Sequence of chain 1.B:
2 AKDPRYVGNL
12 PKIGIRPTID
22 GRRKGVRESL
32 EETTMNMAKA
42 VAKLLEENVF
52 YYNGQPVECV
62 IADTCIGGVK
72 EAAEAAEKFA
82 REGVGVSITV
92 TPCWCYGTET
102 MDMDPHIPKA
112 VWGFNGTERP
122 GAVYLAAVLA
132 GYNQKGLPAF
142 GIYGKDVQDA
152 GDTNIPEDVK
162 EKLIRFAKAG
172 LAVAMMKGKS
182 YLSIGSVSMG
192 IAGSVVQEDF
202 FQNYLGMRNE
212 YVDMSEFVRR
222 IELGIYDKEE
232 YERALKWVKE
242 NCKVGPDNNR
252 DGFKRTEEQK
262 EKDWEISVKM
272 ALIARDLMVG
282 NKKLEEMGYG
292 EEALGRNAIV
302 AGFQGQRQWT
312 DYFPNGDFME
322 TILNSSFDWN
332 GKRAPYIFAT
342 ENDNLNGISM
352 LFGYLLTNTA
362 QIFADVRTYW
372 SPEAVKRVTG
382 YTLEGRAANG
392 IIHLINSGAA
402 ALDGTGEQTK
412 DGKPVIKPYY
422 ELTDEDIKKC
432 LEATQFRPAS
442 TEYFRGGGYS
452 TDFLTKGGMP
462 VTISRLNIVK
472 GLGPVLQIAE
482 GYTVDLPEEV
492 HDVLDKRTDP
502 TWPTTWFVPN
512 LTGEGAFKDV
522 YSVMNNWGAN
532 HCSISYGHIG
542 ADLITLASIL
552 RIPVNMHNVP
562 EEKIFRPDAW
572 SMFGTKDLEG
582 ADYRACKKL

This small molecule binds to this protein.
Small molecule (SMILES): C[C@H](O)[C@@H](O)[C@@H](O)[C@H](O)CO

Sequence of chain 1.C:
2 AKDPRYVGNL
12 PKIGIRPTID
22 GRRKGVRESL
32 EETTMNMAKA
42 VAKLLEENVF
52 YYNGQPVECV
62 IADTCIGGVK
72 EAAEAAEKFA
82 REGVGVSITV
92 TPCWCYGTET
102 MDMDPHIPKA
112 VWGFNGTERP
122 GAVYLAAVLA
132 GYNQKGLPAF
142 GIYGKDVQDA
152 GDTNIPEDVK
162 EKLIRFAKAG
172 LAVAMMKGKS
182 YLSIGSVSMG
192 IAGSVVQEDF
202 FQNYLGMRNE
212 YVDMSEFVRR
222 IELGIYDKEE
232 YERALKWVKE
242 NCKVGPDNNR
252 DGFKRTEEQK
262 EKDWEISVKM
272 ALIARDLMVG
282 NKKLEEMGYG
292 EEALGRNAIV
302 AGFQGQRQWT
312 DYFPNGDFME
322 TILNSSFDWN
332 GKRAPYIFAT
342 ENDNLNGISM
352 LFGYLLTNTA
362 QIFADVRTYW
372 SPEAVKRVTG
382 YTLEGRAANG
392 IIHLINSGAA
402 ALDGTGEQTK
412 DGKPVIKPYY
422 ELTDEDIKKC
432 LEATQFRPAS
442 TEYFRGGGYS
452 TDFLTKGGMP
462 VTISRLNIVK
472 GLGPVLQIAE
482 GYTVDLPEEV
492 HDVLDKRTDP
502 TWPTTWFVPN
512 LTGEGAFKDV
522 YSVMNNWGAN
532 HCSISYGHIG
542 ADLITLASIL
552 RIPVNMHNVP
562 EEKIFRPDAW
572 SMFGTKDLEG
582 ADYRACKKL

Binding-site contacts:
Ligand atom O1 contacts residue MN1 of chain 1.H at 2.3 Å.
Ligand atom C1 contacts residue HIS532 of chain 1.B at 4.0 Å.
Ligand atom C1 contacts residue TRP95 of chain 1.C at 3.6 Å (hydrophobic).
Ligand atom C4 contacts residue GLN307 of chain 1.B at 4.2 Å.
Ligand atom O4 contacts residue SER398 of chain 1.B at 3.0 Å (h-bond).
Ligand atom O1 contacts residue VAL124 of chain 1.C at 3.6 Å.
Ligand atom O1 contacts residue HIS532 of chain 1.B at 2.7 Å (h-bond).
Ligand atom O3 contacts residue TRP95 of chain 1.C at 3.1 Å.
Ligand atom O5 contacts residue ARG23 of chain 1.C at 2.8 Å (salt-bridge).
Ligand atom C1 contacts residue VAL124 of chain 1.C at 3.7 Å (hydrophobic).
Ligand atom C2 contacts residue GLU342 of chain 1.B at 3.5 Å.
Ligand atom O5 contacts residue MET190 of chain 1.B at 3.4 Å.
Ligand atom O3 contacts residue PRO121 of chain 1.C at 3.7 Å.
Ligand atom C1 contacts residue MN1 of chain 1.H at 3.0 Å.
Ligand atom C1 contacts residue ASP366 of chain 1.B at 3.5 Å.
Ligand atom O2 contacts residue MN1 of chain 1.H at 2.6 Å.
Ligand atom C5 contacts residue GLN307 of chain 1.B at 3.6 Å.
Ligand atom O1 contacts residue ASN531 of chain 1.B at 2.8 Å (h-bond).
Ligand atom C3 contacts residue TRP95 of chain 1.C at 3.8 Å (hydrophobic).
Ligand atom O1 contacts residue ASP366 of chain 1.B at 2.9 Å (salt-bridge).
Ligand atom C6 contacts residue TYR444 of chain 1.B at 3.6 Å (hydrophobic).
Ligand atom C6 contacts residue PHE445 of chain 1.B at 4.0 Å (hydrophobic).
Ligand atom C2 contacts residue SER398 of chain 1.B at 4.2 Å.
Ligand atom O5 contacts residue GLN307 of chain 1.B at 2.9 Å (h-bond).
Ligand atom O4 contacts residue GLN307 of chain 1.B at 2.9 Å (h-bond).
Ligand atom C5 contacts residue TRP95 of chain 1.C at 3.8 Å (hydrophobic).
Ligand atom O1 contacts residue GLU342 of chain 1.B at 3.6 Å.
Ligand atom O5 contacts residue TRP95 of chain 1.C at 3.2 Å.
Ligand atom C6 contacts residue ARG23 of chain 1.C at 3.7 Å.
Ligand atom C5 contacts residue ARG23 of chain 1.C at 3.5 Å.
Ligand atom O4 contacts residue MET190 of chain 1.B at 4.1 Å.
Ligand atom C1 contacts residue ASN531 of chain 1.B at 3.7 Å.
Ligand atom O2 contacts residue SER398 of chain 1.B at 3.5 Å.
Ligand atom O2 contacts residue ASP366 of chain 1.B at 2.8 Å (salt-bridge).
Ligand atom C2 contacts residue ASP366 of chain 1.B at 3.7 Å.
Ligand atom C6 contacts residue GLN307 of chain 1.B at 3.4 Å.
Ligand atom C2 contacts residue MN1 of chain 1.H at 2.8 Å.
Ligand atom C1 contacts residue GLU342 of chain 1.B at 3.9 Å.
Ligand atom C4 contacts residue SER398 of chain 1.B at 3.7 Å.
Ligand atom O4 contacts residue GLU342 of chain 1.B at 3.2 Å (salt-bridge).